Binding-site contacts:
Ligand atom C28 contacts residue ILE37 of chain 2.B at 3.7 Å (hydrophobic).
Ligand atom N08 contacts residue VAL33 of chain 2.B at 3.8 Å.
Ligand atom C39 contacts residue ASN84 of chain 2.B at 3.7 Å.
Ligand atom N35 contacts residue ALA38 of chain 2.B at 3.7 Å.
Ligand atom C09 contacts residue PHE28 of chain 2.B at 3.2 Å (hydrophobic).
Ligand atom N08 contacts residue PHE28 of chain 2.B at 3.9 Å.
Ligand atom C01 contacts residue PHE28 of chain 2.B at 3.8 Å (hydrophobic).
Ligand atom C28 contacts residue ASN84 of chain 2.B at 3.7 Å.
Ligand atom N35 contacts residue ILE37 of chain 2.B at 2.8 Å (h-bond).
Ligand atom C22 contacts residue TYR90 of chain 2.B at 3.8 Å (hydrophobic).
Ligand atom C19 contacts residue ILE37 of chain 2.B at 3.6 Å (hydrophobic).
Ligand atom S27 contacts residue ILE37 of chain 2.B at 3.4 Å (h-bond).
Ligand atom C34 contacts residue ILE37 of chain 2.B at 3.6 Å (hydrophobic).
Ligand atom F23 contacts residue ILE37 of chain 2.B at 3.8 Å.
Ligand atom C20 contacts residue ILE37 of chain 2.B at 3.6 Å (hydrophobic).
Ligand atom C05 contacts residue VAL33 of chain 2.B at 3.8 Å (hydrophobic).
Ligand atom C34 contacts residue ASN84 of chain 2.B at 3.8 Å.
Ligand atom C28 contacts residue TYR90 of chain 2.B at 3.7 Å (hydrophobic).
Ligand atom O33 contacts residue ASN84 of chain 2.B at 2.9 Å (h-bond).
Ligand atom O48 contacts residue LYS85 of chain 2.B at 2.9 Å (salt-bridge).
Ligand atom S27 contacts residue TYR90 of chain 2.B at 3.5 Å.
Ligand atom F24 contacts residue PHE28 of chain 2.B at 3.2 Å.
Ligand atom C12 contacts residue ILE37 of chain 2.B at 3.8 Å (hydrophobic).
Ligand atom F23 contacts residue TYR90 of chain 2.B at 2.7 Å.
Ligand atom C41 contacts residue ASN84 of chain 2.B at 3.6 Å.
Ligand atom C05 contacts residue PHE28 of chain 2.B at 3.5 Å (hydrophobic).
Ligand atom N37 contacts residue ASN84 of chain 2.B at 2.9 Å (h-bond).
Ligand atom O48 contacts residue THR88 of chain 2.B at 3.6 Å.
Ligand atom C50 contacts residue THR88 of chain 2.B at 3.7 Å.
Ligand atom C32 contacts residue ASN84 of chain 2.B at 3.7 Å.
Ligand atom C41 contacts residue TYR83 of chain 2.B at 3.7 Å (hydrophobic).
Ligand atom C20 contacts residue TYR90 of chain 2.B at 3.4 Å (hydrophobic).
Ligand atom F25 contacts residue ILE37 of chain 2.B at 3.7 Å.
Ligand atom C17 contacts residue ILE37 of chain 2.B at 3.9 Å (hydrophobic).
Ligand atom O48 contacts residue ASN84 of chain 2.B at 3.5 Å.
Ligand atom C01 contacts residue ALA80 of chain 2.B at 3.8 Å (hydrophobic).
Ligand atom F24 contacts residue TYR90 of chain 2.B at 3.8 Å.
Ligand atom C01 contacts residue PHE29 of chain 2.B at 3.5 Å (hydrophobic).
Ligand atom C29 contacts residue ASN84 of chain 2.B at 3.0 Å.
Ligand atom O49 contacts residue LYS85 of chain 2.B at 3.6 Å.

This small molecule binds to this protein.
Small molecule (SMILES): CCn1cc(-c2cccc(C(F)(F)F)c2)c2sc(/C(N)=N/C3CCS(=O)(=O)CC3)cc2c1=O

Sequence of chain 2.B:
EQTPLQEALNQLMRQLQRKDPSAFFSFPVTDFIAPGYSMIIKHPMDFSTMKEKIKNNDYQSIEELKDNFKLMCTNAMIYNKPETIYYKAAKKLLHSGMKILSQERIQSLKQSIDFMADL